Sequence of chain 2.A:
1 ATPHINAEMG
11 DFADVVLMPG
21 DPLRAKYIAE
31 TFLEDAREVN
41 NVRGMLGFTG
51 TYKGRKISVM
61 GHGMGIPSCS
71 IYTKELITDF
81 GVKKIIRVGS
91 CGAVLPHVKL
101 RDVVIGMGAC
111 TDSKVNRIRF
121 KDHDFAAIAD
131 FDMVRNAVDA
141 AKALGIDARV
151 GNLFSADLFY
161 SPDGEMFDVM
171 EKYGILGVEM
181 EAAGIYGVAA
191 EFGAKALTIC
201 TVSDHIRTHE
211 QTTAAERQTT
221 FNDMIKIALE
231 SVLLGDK

The small molecule below binds the protein below.
Small molecule (SMILES): Cc1ncnc2nc[nH]c12

Binding-site contacts:
Ligand atom N1 contacts residue VAL178 of chain 2.A at 3.7 Å.
Ligand atom C2 contacts residue GLU179 of chain 2.A at 4.0 Å.
Ligand atom N3 contacts residue GLU179 of chain 2.A at 3.7 Å.
Ligand atom N1 contacts residue LEU158 of chain 2.A at 4.4 Å.
Ligand atom N9 contacts residue GLY92 of chain 2.A at 3.8 Å.
Ligand atom N9 contacts residue PHE159 of chain 2.A at 4.0 Å.
Ligand atom N1 contacts residue ALA156 of chain 2.A at 4.2 Å.
Ligand atom C2 contacts residue VAL178 of chain 2.A at 3.8 Å (hydrophobic).
Ligand atom N3 contacts residue VAL178 of chain 2.A at 3.8 Å.
Ligand atom N9 contacts residue VAL178 of chain 2.A at 3.5 Å (h-bond).
Ligand atom C7 contacts residue PHE167 of chain 2.A at 3.7 Å (hydrophobic).
Ligand atom C7 contacts residue PHE159 of chain 2.A at 3.5 Å (hydrophobic).
Ligand atom C8 contacts residue VAL178 of chain 2.A at 4.1 Å (hydrophobic).
Ligand atom C4 contacts residue PHE159 of chain 2.A at 3.7 Å (hydrophobic).
Ligand atom C6 contacts residue VAL178 of chain 2.A at 4.0 Å (hydrophobic).
Ligand atom N9 contacts residue ASP204 of chain 2.A at 4.5 Å.
Ligand atom C8 contacts residue CYS91 of chain 2.A at 4.3 Å (hydrophobic).
Ligand atom N7 contacts residue PHE159 of chain 2.A at 4.0 Å.
Ligand atom C8 contacts residue GLY92 of chain 2.A at 3.5 Å.
Ligand atom N7 contacts residue GLY92 of chain 2.A at 4.1 Å.
Ligand atom C2 contacts residue PHE159 of chain 2.A at 3.9 Å (hydrophobic).
Ligand atom C2 contacts residue MET180 of chain 2.A at 3.6 Å (hydrophobic).
Ligand atom N1 contacts residue PHE159 of chain 2.A at 3.7 Å.
Ligand atom C8 contacts residue PHE159 of chain 2.A at 4.1 Å (hydrophobic).
Ligand atom C6 contacts residue PHE159 of chain 2.A at 4.0 Å (hydrophobic).
Ligand atom N9 contacts residue CYS91 of chain 2.A at 4.3 Å.
Ligand atom C5 contacts residue PHE159 of chain 2.A at 3.8 Å (hydrophobic).
Ligand atom C8 contacts residue ASP204 of chain 2.A at 3.4 Å.
Ligand atom N7 contacts residue ILE206 of chain 2.A at 4.1 Å.
Ligand atom N7 contacts residue ASP204 of chain 2.A at 3.9 Å.
Ligand atom C2 contacts residue ALA156 of chain 2.A at 4.1 Å (hydrophobic).
Ligand atom N3 contacts residue MET180 of chain 2.A at 3.7 Å.
Ligand atom C4 contacts residue VAL178 of chain 2.A at 3.6 Å (hydrophobic).
Ligand atom C4 contacts residue GLU179 of chain 2.A at 4.5 Å.
Ligand atom N3 contacts residue PHE159 of chain 2.A at 3.8 Å.
Ligand atom C5 contacts residue VAL178 of chain 2.A at 4.3 Å (hydrophobic).